Sequence of chain 1.B:
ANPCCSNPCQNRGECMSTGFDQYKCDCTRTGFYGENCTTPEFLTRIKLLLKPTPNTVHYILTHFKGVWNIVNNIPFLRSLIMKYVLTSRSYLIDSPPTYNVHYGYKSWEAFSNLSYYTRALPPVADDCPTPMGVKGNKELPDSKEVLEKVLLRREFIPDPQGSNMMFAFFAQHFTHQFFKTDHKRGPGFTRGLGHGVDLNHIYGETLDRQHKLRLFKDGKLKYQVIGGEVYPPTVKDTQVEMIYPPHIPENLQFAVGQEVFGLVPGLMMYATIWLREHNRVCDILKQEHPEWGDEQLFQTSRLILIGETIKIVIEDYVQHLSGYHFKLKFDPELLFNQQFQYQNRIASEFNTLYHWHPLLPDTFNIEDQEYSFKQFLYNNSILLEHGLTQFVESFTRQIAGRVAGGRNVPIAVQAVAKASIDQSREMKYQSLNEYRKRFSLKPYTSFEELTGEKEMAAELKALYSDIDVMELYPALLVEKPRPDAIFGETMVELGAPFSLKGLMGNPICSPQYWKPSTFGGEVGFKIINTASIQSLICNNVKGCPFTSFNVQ

Sequence of chain 1.A:
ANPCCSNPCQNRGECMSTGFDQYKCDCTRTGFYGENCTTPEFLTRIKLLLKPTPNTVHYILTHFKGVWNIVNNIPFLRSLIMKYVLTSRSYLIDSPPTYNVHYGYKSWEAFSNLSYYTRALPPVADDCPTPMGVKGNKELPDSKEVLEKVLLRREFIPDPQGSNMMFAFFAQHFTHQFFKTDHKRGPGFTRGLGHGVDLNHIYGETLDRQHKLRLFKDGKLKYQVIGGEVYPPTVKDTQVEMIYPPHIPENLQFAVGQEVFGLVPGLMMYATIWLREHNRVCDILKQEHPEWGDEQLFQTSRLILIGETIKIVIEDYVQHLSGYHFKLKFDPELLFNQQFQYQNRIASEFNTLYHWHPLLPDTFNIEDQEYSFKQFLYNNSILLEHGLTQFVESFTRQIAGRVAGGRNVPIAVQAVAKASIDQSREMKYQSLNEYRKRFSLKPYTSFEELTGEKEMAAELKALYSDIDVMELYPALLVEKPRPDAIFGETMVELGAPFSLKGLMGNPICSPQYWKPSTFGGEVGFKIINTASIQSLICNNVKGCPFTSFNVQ

The small molecule below binds the protein below.
Small molecule (SMILES): CC(=O)N[C@H]1[C@H](O[C@H]2[C@H](O)[C@@H](NC(C)=O)CO[C@@H]2CO)O[C@H](CO)[C@@H](O[C@@H]2O[C@H](CO)[C@@H](O)[C@H](O)[C@H]2NC(C)=O)[C@@H]1O

Binding-site contacts:
Ligand atom O6 contacts residue ASP208 of chain 1.B at 3.9 Å.
Ligand atom O7 contacts residue ASN113 of chain 1.A at 3.4 Å (h-bond).
Ligand atom O7 contacts residue GLU109 of chain 1.A at 3.9 Å.
Ligand atom C4 contacts residue ASN113 of chain 1.A at 4.3 Å.
Ligand atom C7 contacts residue ARG185 of chain 1.A at 4.2 Å.
Ligand atom C8 contacts residue ARG185 of chain 1.A at 3.6 Å.
Ligand atom C5 contacts residue TYR116 of chain 1.A at 4.2 Å (hydrophobic).
Ligand atom C1 contacts residue TYR116 of chain 1.A at 4.0 Å (hydrophobic).
Ligand atom C3 contacts residue ARG185 of chain 1.A at 4.2 Å.
Ligand atom C7 contacts residue LEU207 of chain 1.B at 4.4 Å (hydrophobic).
Ligand atom C2 contacts residue GLU109 of chain 1.A at 4.4 Å.
Ligand atom O4 contacts residue ARG185 of chain 1.A at 3.2 Å (salt-bridge).
Ligand atom C3 contacts residue ASN113 of chain 1.A at 3.9 Å.
Ligand atom O5 contacts residue ASN113 of chain 1.A at 2.3 Å (h-bond).
Ligand atom C2 contacts residue ARG185 of chain 1.A at 3.9 Å.
Ligand atom C1 contacts residue GLU109 of chain 1.A at 3.7 Å.
Ligand atom C1 contacts residue ASN113 of chain 1.A at 1.4 Å.
Ligand atom N2 contacts residue ARG185 of chain 1.A at 3.6 Å (salt-bridge).
Ligand atom O6 contacts residue TYR116 of chain 1.A at 3.5 Å (h-bond).
Ligand atom C6 contacts residue ASP208 of chain 1.B at 4.3 Å.
Ligand atom C7 contacts residue ASN113 of chain 1.A at 3.5 Å.
Ligand atom C2 contacts residue ASN113 of chain 1.A at 2.6 Å.
Ligand atom O5 contacts residue PHE189 of chain 1.A at 4.4 Å.
Ligand atom O7 contacts residue LEU207 of chain 1.B at 3.6 Å.
Ligand atom C6 contacts residue PHE189 of chain 1.A at 4.1 Å (hydrophobic).
Ligand atom C6 contacts residue TYR116 of chain 1.A at 3.4 Å (hydrophobic).
Ligand atom O5 contacts residue GLU109 of chain 1.A at 3.6 Å.
Ligand atom C1 contacts residue ARG185 of chain 1.A at 4.0 Å.
Ligand atom O3 contacts residue ARG185 of chain 1.A at 4.5 Å.
Ligand atom C5 contacts residue PHE189 of chain 1.A at 4.0 Å (hydrophobic).
Ligand atom C4 contacts residue ARG185 of chain 1.A at 4.2 Å.
Ligand atom C1 contacts residue SER115 of chain 1.A at 4.5 Å.
Ligand atom C5 contacts residue ASN113 of chain 1.A at 3.7 Å.
Ligand atom C8 contacts residue PHE189 of chain 1.A at 4.2 Å (hydrophobic).
Ligand atom O6 contacts residue LEU207 of chain 1.B at 3.5 Å.
Ligand atom O6 contacts residue GLU109 of chain 1.A at 4.0 Å.
Ligand atom O5 contacts residue TYR116 of chain 1.A at 3.4 Å.
Ligand atom N2 contacts residue ASN113 of chain 1.A at 3.1 Å (h-bond).